Sequence of chain 41.B:
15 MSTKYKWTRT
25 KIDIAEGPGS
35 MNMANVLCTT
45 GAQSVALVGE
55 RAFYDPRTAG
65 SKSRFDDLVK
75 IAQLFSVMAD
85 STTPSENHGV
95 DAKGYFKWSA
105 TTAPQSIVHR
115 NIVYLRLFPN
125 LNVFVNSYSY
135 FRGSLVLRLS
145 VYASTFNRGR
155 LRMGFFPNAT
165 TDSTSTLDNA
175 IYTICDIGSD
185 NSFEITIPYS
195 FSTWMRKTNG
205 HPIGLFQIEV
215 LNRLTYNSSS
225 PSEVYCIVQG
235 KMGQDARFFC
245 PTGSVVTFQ

Sequence of chain 41.A:
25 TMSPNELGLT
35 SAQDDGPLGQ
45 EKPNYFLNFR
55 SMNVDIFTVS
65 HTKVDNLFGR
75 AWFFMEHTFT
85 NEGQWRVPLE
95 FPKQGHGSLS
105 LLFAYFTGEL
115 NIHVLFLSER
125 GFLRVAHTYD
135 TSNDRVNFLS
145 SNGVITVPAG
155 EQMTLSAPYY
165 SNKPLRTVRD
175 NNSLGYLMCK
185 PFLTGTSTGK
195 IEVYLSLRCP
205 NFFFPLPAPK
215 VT

Sequence of chain 43.B:
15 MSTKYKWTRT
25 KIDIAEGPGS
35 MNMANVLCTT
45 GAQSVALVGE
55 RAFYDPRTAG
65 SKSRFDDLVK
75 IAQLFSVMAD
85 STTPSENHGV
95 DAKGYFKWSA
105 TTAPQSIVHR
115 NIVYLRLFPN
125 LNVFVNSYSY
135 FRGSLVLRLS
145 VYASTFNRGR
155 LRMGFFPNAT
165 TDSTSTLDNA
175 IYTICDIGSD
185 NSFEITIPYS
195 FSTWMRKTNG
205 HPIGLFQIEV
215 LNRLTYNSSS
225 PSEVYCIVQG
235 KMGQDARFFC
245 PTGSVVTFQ

Sequence of chain 44.B:
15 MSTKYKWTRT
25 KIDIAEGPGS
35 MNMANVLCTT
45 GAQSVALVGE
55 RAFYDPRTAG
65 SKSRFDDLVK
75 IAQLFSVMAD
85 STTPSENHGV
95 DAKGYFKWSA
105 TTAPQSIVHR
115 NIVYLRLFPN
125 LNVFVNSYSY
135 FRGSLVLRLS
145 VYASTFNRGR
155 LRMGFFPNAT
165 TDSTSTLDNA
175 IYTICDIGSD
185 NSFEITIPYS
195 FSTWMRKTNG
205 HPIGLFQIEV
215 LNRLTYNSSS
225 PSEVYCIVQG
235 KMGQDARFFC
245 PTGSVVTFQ

Binding-site contacts:
Ligand atom P contacts residue ARG202 of chain 41.A at 3.8 Å.
Ligand atom O4 contacts residue ASN205 of chain 41.A at 3.4 Å (h-bond).
Ligand atom O4' contacts residue CYS203 of chain 41.A at 3.5 Å (h-bond).
Ligand atom N1 contacts residue TRP21 of chain 44.B at 3.5 Å.
Ligand atom O2' contacts residue ARG55 of chain 41.B at 2.7 Å (salt-bridge).
Ligand atom O3' contacts residue TYR19 of chain 43.B at 3.0 Å (h-bond).
Ligand atom N3 contacts residue ARG55 of chain 41.B at 3.5 Å (salt-bridge).
Ligand atom O2' contacts residue THR17 of chain 44.B at 3.3 Å (h-bond).
Ligand atom C2 contacts residue TRP21 of chain 44.B at 3.8 Å (hydrophobic).
Ligand atom OP2 contacts residue MET15 of chain 44.B at 3.5 Å.
Ligand atom N2 contacts residue ARG55 of chain 41.B at 3.7 Å.
Ligand atom C1' contacts residue TRP21 of chain 44.B at 3.7 Å (hydrophobic).
Ligand atom O2 contacts residue ARG55 of chain 41.B at 3.2 Å (salt-bridge).
Ligand atom P contacts residue TYR19 of chain 43.B at 3.7 Å.
Ligand atom O3' contacts residue ARG55 of chain 41.B at 3.6 Å.
Ligand atom C5' contacts residue ARG202 of chain 41.A at 3.0 Å.
Ligand atom C4 contacts residue ARG68 of chain 41.B at 3.7 Å.
Ligand atom C5 contacts residue TRP21 of chain 44.B at 3.4 Å (hydrophobic).
Ligand atom OP1 contacts residue LYS18 of chain 43.B at 3.3 Å (salt-bridge).
Ligand atom O4 contacts residue TRP21 of chain 44.B at 3.6 Å.
Ligand atom C2 contacts residue ALA56 of chain 41.B at 3.7 Å (hydrophobic).
Ligand atom N2 contacts residue ALA56 of chain 41.B at 3.3 Å (h-bond).
Ligand atom N2 contacts residue THR17 of chain 44.B at 3.8 Å.
Ligand atom O2' contacts residue TYR19 of chain 43.B at 3.4 Å.
Ligand atom O2 contacts residue TYR58 of chain 41.B at 3.8 Å.
Ligand atom OP1 contacts residue TYR19 of chain 43.B at 3.1 Å (h-bond).
Ligand atom N1 contacts residue TYR58 of chain 41.B at 3.6 Å.
Ligand atom O4 contacts residue ARG68 of chain 41.B at 3.7 Å.
Ligand atom OP2 contacts residue ARG202 of chain 41.A at 2.5 Å (salt-bridge).
Ligand atom C6 contacts residue TYR58 of chain 41.B at 3.5 Å (hydrophobic).
Ligand atom O6 contacts residue TYR58 of chain 41.B at 3.0 Å (h-bond).
Ligand atom C1' contacts residue ARG55 of chain 41.B at 3.4 Å.
Ligand atom N1 contacts residue ALA56 of chain 41.B at 3.2 Å (h-bond).
Ligand atom N3 contacts residue TRP21 of chain 44.B at 3.8 Å.
Ligand atom N3 contacts residue ASN205 of chain 41.A at 3.7 Å.
Ligand atom OP2 contacts residue THR17 of chain 44.B at 3.2 Å.
Ligand atom O4' contacts residue TRP21 of chain 44.B at 3.6 Å.
Ligand atom C2' contacts residue ARG55 of chain 41.B at 3.6 Å.
Ligand atom C4 contacts residue TRP21 of chain 44.B at 3.7 Å (hydrophobic).
Ligand atom C6 contacts residue TRP21 of chain 44.B at 3.3 Å (hydrophobic).

A protein and the small-molecule ligand that binds it are described below.
Small molecule (SMILES): Nc1nc(=O)c2ncn([C@@H]3O[C@H](CO)[C@@H](O[P](=O)(O)OC[C@H]4O[C@@H](n5ccc(=O)[nH]c5=O)[C@H](O)[C@@H]4O[P](=O)(O)OC[C@H]4O[C@@H](n5ccc(=O)[nH]c5=O)[C@H](O)[C@@H]4O[P](=O)(O)OC[C@H]4O[C@@H](n5ccc(=O)[nH]c5=O)[C@H](O)[C@@H]4O[P](=O)(O)OC[C@H]4O[C@@H](n5ccc(=O)[nH]c5=O)[C@H](O)[C@@H]4O[P](=O)(O)OC[C@H]4O[C@@H](n5ccc(=O)[nH]c5=O)[C@H](O)[C@@H]4O)[C@H]3O)c2[nH]1